Sequence of chain 1.A:
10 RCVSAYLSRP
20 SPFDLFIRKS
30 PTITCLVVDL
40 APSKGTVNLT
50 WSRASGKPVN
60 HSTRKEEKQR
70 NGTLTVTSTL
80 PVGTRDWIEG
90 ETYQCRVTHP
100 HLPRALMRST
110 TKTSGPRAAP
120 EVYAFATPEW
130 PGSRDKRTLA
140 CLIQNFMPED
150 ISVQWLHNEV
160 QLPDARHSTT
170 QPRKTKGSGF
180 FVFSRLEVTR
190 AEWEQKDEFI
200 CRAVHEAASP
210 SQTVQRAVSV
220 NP

Binding-site contacts:
Ligand atom C3 contacts residue VAL37 of chain 1.A at 3.5 Å (hydrophobic).
Ligand atom O5 contacts residue GLN68 of chain 1.A at 4.2 Å.
Ligand atom C1 contacts residue ASN70 of chain 1.A at 1.4 Å.
Ligand atom O5 contacts residue VAL37 of chain 1.A at 3.5 Å.
Ligand atom C2 contacts residue ASP38 of chain 1.A at 3.9 Å.
Ligand atom C3 contacts residue ASN70 of chain 1.A at 3.7 Å.
Ligand atom C8 contacts residue ASN70 of chain 1.A at 4.2 Å.
Ligand atom O3 contacts residue ASP38 of chain 1.A at 3.7 Å.
Ligand atom C2 contacts residue GLN170 of chain 1.A at 3.7 Å.
Ligand atom C3 contacts residue ASP38 of chain 1.A at 3.9 Å.
Ligand atom N2 contacts residue ASP38 of chain 1.A at 2.7 Å (salt-bridge).
Ligand atom C7 contacts residue THR72 of chain 1.A at 3.9 Å.
Ligand atom C7 contacts residue ASN70 of chain 1.A at 3.1 Å.
Ligand atom C5 contacts residue ASN70 of chain 1.A at 3.6 Å.
Ligand atom C1 contacts residue TYR15 of chain 1.A at 4.1 Å (hydrophobic).
Ligand atom C2 contacts residue THR72 of chain 1.A at 3.7 Å.
Ligand atom O6 contacts residue VAL37 of chain 1.A at 3.7 Å.
Ligand atom C5 contacts residue GLN68 of chain 1.A at 3.9 Å.
Ligand atom O6 contacts residue GLN68 of chain 1.A at 3.2 Å (h-bond).
Ligand atom C1 contacts residue GLN68 of chain 1.A at 4.1 Å.
Ligand atom O3 contacts residue VAL37 of chain 1.A at 3.3 Å.
Ligand atom C6 contacts residue TYR15 of chain 1.A at 3.6 Å (hydrophobic).
Ligand atom O6 contacts residue SER13 of chain 1.A at 4.1 Å.
Ligand atom N2 contacts residue THR72 of chain 1.A at 3.1 Å (h-bond).
Ligand atom C2 contacts residue ASN70 of chain 1.A at 2.3 Å.
Ligand atom C7 contacts residue ASP38 of chain 1.A at 3.3 Å.
Ligand atom C6 contacts residue GLN68 of chain 1.A at 3.9 Å.
Ligand atom C3 contacts residue GLN170 of chain 1.A at 3.5 Å.
Ligand atom C1 contacts residue THR72 of chain 1.A at 3.3 Å.
Ligand atom O5 contacts residue ASN70 of chain 1.A at 2.4 Å (h-bond).
Ligand atom O2 contacts residue GLN170 of chain 1.A at 3.7 Å.
Ligand atom N2 contacts residue ASN70 of chain 1.A at 2.7 Å (h-bond).
Ligand atom C4 contacts residue ASN70 of chain 1.A at 4.1 Å.
Ligand atom O3 contacts residue LEU35 of chain 1.A at 3.6 Å.
Ligand atom O4 contacts residue VAL37 of chain 1.A at 3.8 Å.
Ligand atom O3 contacts residue GLN170 of chain 1.A at 2.5 Å (h-bond).
Ligand atom O6 contacts residue TYR15 of chain 1.A at 3.4 Å (h-bond).
Ligand atom C8 contacts residue ASP38 of chain 1.A at 3.2 Å.
Ligand atom O7 contacts residue ASN70 of chain 1.A at 3.2 Å (h-bond).
Ligand atom C8 contacts residue THR72 of chain 1.A at 4.0 Å.

This small molecule binds to this protein.
Small molecule (SMILES): CC(=O)N[C@H]1[C@H](O[C@H]2[C@H](O)[C@@H](NC(C)=O)CO[C@@H]2CO)O[C@H](CO)[C@@H](O[C@@H]2O[C@H](CO[C@H]3O[C@H](CO)[C@@H](O)[C@H](O)[C@@H]3O)[C@@H](O)[C@H](O[C@H]3O[C@H](CO)[C@@H](O)[C@H](O)[C@@H]3O)[C@@H]2O)[C@@H]1O